The small molecule below binds the protein below.
Small molecule (SMILES): COc1cc2c(cc1OC)CN(CCc1ccc(NC(=O)c3cc(OC)c(OC)cc3NC(=O)c3cnc4ccccc4c3)cc1)CC2

Sequence of chain 1.B:
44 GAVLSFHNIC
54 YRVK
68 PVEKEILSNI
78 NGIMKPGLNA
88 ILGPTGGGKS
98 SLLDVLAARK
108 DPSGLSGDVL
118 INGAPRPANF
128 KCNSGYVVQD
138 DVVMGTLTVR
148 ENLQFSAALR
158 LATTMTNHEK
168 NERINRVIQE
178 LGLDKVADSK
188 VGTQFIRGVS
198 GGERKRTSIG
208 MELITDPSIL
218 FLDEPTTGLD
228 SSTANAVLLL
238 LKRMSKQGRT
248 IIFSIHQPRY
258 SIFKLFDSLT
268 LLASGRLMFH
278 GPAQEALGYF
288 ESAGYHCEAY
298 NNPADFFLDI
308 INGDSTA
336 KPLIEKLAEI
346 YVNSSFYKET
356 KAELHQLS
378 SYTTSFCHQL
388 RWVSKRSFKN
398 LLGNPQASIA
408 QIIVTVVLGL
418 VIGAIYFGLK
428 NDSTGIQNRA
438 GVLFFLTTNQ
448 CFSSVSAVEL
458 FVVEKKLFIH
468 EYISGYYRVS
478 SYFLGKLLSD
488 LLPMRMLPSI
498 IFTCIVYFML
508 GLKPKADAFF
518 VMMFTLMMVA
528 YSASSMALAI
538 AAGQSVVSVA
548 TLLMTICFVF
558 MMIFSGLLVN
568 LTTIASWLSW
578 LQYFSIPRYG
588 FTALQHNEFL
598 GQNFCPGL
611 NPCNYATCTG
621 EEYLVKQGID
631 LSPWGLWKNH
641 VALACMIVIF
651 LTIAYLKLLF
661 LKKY

Sequence of chain 1.A:
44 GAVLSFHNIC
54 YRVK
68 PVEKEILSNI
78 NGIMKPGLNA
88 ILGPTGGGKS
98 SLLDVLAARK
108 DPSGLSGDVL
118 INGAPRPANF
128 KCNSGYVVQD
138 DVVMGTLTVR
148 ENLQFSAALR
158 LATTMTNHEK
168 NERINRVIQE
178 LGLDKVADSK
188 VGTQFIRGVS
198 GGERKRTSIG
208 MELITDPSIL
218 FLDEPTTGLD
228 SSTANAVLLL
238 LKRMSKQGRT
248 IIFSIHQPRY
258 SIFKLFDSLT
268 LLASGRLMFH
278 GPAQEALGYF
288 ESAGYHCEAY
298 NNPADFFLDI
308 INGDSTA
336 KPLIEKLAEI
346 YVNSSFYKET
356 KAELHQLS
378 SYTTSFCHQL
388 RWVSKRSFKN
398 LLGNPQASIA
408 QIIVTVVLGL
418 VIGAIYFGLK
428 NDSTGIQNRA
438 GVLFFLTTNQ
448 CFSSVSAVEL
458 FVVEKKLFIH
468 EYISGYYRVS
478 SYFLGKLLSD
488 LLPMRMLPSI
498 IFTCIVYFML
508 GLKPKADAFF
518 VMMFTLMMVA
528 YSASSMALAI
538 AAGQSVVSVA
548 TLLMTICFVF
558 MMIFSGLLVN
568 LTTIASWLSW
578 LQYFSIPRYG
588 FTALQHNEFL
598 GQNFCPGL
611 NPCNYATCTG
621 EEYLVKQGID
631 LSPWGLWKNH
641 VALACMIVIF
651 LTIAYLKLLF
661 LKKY

Binding-site contacts:
Ligand atom C09 contacts residue THR548 of chain 1.A at 3.9 Å.
Ligand atom C04 contacts residue GLU456 of chain 1.A at 3.9 Å.
Ligand atom C13 contacts residue GLU456 of chain 1.B at 3.8 Å.
Ligand atom C39 contacts residue VAL556 of chain 1.B at 3.8 Å (hydrophobic).
Ligand atom C39 contacts residue ASN446 of chain 1.A at 3.3 Å.
Ligand atom C26 contacts residue ASN446 of chain 1.B at 3.4 Å.
Ligand atom C14 contacts residue GLU456 of chain 1.B at 3.3 Å.
Ligand atom O47 contacts residue SER545 of chain 1.B at 3.6 Å.
Ligand atom C07 contacts residue GLU456 of chain 1.A at 3.5 Å.
Ligand atom N21 contacts residue THR552 of chain 1.A at 3.5 Å.
Ligand atom C05 contacts residue GLU456 of chain 1.A at 3.2 Å.
Ligand atom C09 contacts residue GLU456 of chain 1.B at 3.7 Å.
Ligand atom C35 contacts residue PHE449 of chain 1.A at 3.7 Å (hydrophobic).
Ligand atom O45 contacts residue ASN446 of chain 1.B at 2.2 Å (h-bond).
Ligand atom C27 contacts residue VAL556 of chain 1.A at 3.6 Å (hydrophobic).
Ligand atom C46 contacts residue ASN446 of chain 1.B at 2.8 Å.
Ligand atom C36 contacts residue THR552 of chain 1.B at 3.9 Å.
Ligand atom N30 contacts residue PHE449 of chain 1.A at 3.7 Å.
Ligand atom C44 contacts residue PHE442 of chain 1.B at 3.7 Å (hydrophobic).
Ligand atom O23 contacts residue THR552 of chain 1.A at 3.7 Å.
Ligand atom C24 contacts residue THR552 of chain 1.A at 3.8 Å.
Ligand atom C34 contacts residue PHE449 of chain 1.A at 3.8 Å (hydrophobic).
Ligand atom C40 contacts residue VAL556 of chain 1.B at 3.9 Å (hydrophobic).
Ligand atom O43 contacts residue ASN446 of chain 1.B at 3.7 Å.
Ligand atom C27 contacts residue ASN446 of chain 1.B at 3.9 Å.
Ligand atom C22 contacts residue THR552 of chain 1.A at 3.4 Å.
Ligand atom C44 contacts residue THR445 of chain 1.B at 3.4 Å.
Ligand atom C28 contacts residue VAL556 of chain 1.A at 3.9 Å (hydrophobic).
Ligand atom C44 contacts residue MET559 of chain 1.A at 3.8 Å (hydrophobic).
Ligand atom C42 contacts residue MET559 of chain 1.B at 3.9 Å (hydrophobic).
Ligand atom C06 contacts residue GLU456 of chain 1.A at 3.8 Å.
Ligand atom C10 contacts residue GLU456 of chain 1.B at 3.5 Å.
Ligand atom C13 contacts residue THR548 of chain 1.A at 3.6 Å.
Ligand atom C36 contacts residue PHE449 of chain 1.A at 3.7 Å (hydrophobic).
Ligand atom C48 contacts residue GLN403 of chain 1.A at 3.9 Å.
Ligand atom C48 contacts residue GLU456 of chain 1.A at 3.3 Å.
Ligand atom C26 contacts residue VAL556 of chain 1.A at 3.7 Å (hydrophobic).
Ligand atom C38 contacts residue ASN446 of chain 1.A at 3.0 Å.
Ligand atom N08 contacts residue GLU456 of chain 1.B at 3.4 Å (salt-bridge).
Ligand atom C24 contacts residue PHE449 of chain 1.B at 3.8 Å (hydrophobic).